Sequence of chain 1.C:
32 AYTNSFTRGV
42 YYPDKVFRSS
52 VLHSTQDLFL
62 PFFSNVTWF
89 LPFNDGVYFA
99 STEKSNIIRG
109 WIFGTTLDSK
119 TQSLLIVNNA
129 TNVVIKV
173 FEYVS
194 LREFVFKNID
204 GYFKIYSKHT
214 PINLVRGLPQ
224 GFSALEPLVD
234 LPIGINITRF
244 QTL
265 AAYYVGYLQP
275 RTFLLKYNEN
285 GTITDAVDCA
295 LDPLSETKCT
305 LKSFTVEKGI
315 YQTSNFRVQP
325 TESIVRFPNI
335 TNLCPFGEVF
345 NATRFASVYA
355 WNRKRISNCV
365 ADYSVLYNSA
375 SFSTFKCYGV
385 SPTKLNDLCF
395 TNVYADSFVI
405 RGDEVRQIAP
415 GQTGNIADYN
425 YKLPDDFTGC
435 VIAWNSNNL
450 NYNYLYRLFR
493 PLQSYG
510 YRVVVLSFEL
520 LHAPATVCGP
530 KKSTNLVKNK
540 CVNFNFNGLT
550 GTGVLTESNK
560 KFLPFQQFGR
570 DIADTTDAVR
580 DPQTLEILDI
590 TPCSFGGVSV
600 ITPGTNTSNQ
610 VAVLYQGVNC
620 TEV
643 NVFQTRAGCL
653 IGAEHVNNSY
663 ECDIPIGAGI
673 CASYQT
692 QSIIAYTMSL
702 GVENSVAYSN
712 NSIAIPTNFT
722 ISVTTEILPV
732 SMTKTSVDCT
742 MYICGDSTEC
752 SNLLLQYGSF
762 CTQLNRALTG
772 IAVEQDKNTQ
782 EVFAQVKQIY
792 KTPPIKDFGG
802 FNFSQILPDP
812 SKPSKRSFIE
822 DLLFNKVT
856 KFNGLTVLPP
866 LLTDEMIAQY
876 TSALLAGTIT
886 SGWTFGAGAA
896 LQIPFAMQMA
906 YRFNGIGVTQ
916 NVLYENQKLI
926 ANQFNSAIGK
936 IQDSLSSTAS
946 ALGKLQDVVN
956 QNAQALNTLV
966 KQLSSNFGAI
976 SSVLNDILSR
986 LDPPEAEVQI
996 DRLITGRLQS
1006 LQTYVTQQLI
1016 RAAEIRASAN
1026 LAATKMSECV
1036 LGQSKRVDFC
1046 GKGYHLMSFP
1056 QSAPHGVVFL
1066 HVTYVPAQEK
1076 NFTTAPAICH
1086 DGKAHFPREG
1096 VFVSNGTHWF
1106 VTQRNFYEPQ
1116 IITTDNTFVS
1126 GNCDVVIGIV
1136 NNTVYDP

This small molecule binds to this protein.
Small molecule (SMILES): CC(=O)N[C@@H]1[C@@H](O)[C@H](O)[C@@H](CO)O[C@H]1O

Binding-site contacts:
Ligand atom O6 contacts residue ASN1136 of chain 1.C at 4.4 Å.
Ligand atom C4 contacts residue ASN1136 of chain 1.C at 4.2 Å.
Ligand atom C3 contacts residue ASN1136 of chain 1.C at 3.8 Å.
Ligand atom C1 contacts residue ASN1136 of chain 1.C at 1.4 Å.
Ligand atom C8 contacts residue ASN1136 of chain 1.C at 4.4 Å.
Ligand atom C5 contacts residue ASN1136 of chain 1.C at 3.7 Å.
Ligand atom N2 contacts residue ASN1136 of chain 1.C at 2.9 Å (h-bond).
Ligand atom O7 contacts residue ASN1136 of chain 1.C at 3.3 Å (h-bond).
Ligand atom C2 contacts residue ASN1136 of chain 1.C at 2.4 Å.
Ligand atom O5 contacts residue ASN1136 of chain 1.C at 2.4 Å (h-bond).
Ligand atom C6 contacts residue ASN1136 of chain 1.C at 4.5 Å.
Ligand atom C7 contacts residue ASN1136 of chain 1.C at 3.3 Å.